Sequence of chain 1.F:
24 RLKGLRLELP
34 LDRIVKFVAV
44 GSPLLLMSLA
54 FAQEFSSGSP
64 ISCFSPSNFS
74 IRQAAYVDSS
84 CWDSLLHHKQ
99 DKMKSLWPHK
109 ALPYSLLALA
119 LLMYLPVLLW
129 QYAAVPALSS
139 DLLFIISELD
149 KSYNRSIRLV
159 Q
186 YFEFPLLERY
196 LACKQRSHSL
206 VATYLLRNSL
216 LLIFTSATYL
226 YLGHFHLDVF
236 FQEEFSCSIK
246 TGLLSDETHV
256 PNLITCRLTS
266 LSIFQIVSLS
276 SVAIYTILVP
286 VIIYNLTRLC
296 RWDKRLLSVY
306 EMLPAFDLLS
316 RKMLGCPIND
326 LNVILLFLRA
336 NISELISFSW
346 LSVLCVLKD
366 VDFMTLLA

A small-molecule ligand and the protein it binds are described below.
Small molecule (SMILES): CC(=O)N[C@@H]1[C@@H](O)[C@H](O)[C@@H](CO)O[C@H]1O

Binding-site contacts:
Ligand atom C8 contacts residue ASN71 of chain 1.F at 4.3 Å.
Ligand atom O4 contacts residue THR253 of chain 1.F at 4.3 Å.
Ligand atom O6 contacts residue PRO69 of chain 1.F at 4.2 Å.
Ligand atom C4 contacts residue ASN71 of chain 1.F at 4.2 Å.
Ligand atom C1 contacts residue ASN71 of chain 1.F at 1.4 Å.
Ligand atom C7 contacts residue ASN71 of chain 1.F at 3.1 Å.
Ligand atom C3 contacts residue ASN71 of chain 1.F at 3.8 Å.
Ligand atom N2 contacts residue ASN71 of chain 1.F at 2.9 Å (h-bond).
Ligand atom C2 contacts residue ASN71 of chain 1.F at 2.4 Å.
Ligand atom O7 contacts residue ASN71 of chain 1.F at 2.8 Å (h-bond).
Ligand atom O6 contacts residue PRO256 of chain 1.F at 4.3 Å.
Ligand atom C5 contacts residue ASN71 of chain 1.F at 3.7 Å.
Ligand atom O5 contacts residue ASN71 of chain 1.F at 2.4 Å (h-bond).